Binding-site contacts:
Ligand atom C8 contacts residue LYS75 of chain 1.B at 3.7 Å.
Ligand atom C7 contacts residue ASN82 of chain 1.B at 4.1 Å.
Ligand atom C7 contacts residue GLU72 of chain 1.B at 3.9 Å.
Ligand atom N2 contacts residue GLU72 of chain 1.B at 4.3 Å.
Ligand atom C5 contacts residue ASN82 of chain 1.B at 3.7 Å.
Ligand atom O6 contacts residue ASN82 of chain 1.B at 4.5 Å.
Ligand atom C3 contacts residue ASN82 of chain 1.B at 3.8 Å.
Ligand atom O3 contacts residue GLU72 of chain 1.B at 4.2 Å.
Ligand atom C4 contacts residue ASN82 of chain 1.B at 4.2 Å.
Ligand atom O6 contacts residue ARG291 of chain 1.A at 4.2 Å.
Ligand atom C1 contacts residue ASN82 of chain 1.B at 1.4 Å.
Ligand atom C8 contacts residue GLU72 of chain 1.B at 3.3 Å.
Ligand atom C7 contacts residue ASN79 of chain 1.B at 4.2 Å.
Ligand atom N2 contacts residue ASN82 of chain 1.B at 3.0 Å (h-bond).
Ligand atom C8 contacts residue ASN79 of chain 1.B at 3.5 Å.
Ligand atom O5 contacts residue ASN82 of chain 1.B at 2.3 Å (h-bond).
Ligand atom C2 contacts residue ASN82 of chain 1.B at 2.5 Å.
Ligand atom O6 contacts residue ARG85 of chain 1.B at 4.3 Å.

Sequence of chain 1.B:
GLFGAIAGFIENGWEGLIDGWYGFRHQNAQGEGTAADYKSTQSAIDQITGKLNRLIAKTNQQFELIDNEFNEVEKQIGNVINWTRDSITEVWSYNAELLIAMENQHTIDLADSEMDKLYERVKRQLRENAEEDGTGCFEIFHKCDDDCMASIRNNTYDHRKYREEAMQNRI

Sequence of chain 1.A:
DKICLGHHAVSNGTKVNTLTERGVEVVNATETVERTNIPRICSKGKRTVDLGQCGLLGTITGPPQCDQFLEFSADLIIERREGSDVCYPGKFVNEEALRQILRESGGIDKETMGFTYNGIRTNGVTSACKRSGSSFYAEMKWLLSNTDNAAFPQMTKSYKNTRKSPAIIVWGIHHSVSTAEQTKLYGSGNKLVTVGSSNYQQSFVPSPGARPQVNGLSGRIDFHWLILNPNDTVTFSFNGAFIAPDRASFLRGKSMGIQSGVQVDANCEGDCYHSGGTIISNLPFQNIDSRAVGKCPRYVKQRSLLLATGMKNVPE

This protein binds this small molecule.
Small molecule (SMILES): CC(=O)N[C@@H]1[C@@H](O)[C@H](O)[C@@H](CO)O[C@H]1O